Binding-site contacts:
Ligand atom C4 contacts residue ASN205 of chain 2.D at 4.3 Å.
Ligand atom O6 contacts residue SER207 of chain 2.D at 3.3 Å (h-bond).
Ligand atom C2 contacts residue ASN205 of chain 2.D at 2.5 Å.
Ligand atom C8 contacts residue ASN205 of chain 2.D at 4.3 Å.
Ligand atom O6 contacts residue GLU51 of chain 2.D at 2.8 Å (salt-bridge).
Ligand atom N2 contacts residue ASN205 of chain 2.D at 2.7 Å (h-bond).
Ligand atom O6 contacts residue VAL53 of chain 2.D at 4.1 Å.
Ligand atom O7 contacts residue ASN193 of chain 2.D at 4.4 Å.
Ligand atom O7 contacts residue VAL53 of chain 2.D at 4.5 Å.
Ligand atom C3 contacts residue ASN205 of chain 2.D at 3.7 Å.
Ligand atom C7 contacts residue GLU51 of chain 2.D at 4.5 Å.
Ligand atom O6 contacts residue ASN193 of chain 2.D at 3.5 Å (h-bond).
Ligand atom C6 contacts residue GLU51 of chain 2.D at 3.8 Å.
Ligand atom C7 contacts residue ASN205 of chain 2.D at 3.3 Å.
Ligand atom C6 contacts residue ASN193 of chain 2.D at 3.8 Å.
Ligand atom C8 contacts residue GLU51 of chain 2.D at 3.4 Å.
Ligand atom O5 contacts residue ASN193 of chain 2.D at 3.8 Å.
Ligand atom O7 contacts residue ASN205 of chain 2.D at 3.6 Å (h-bond).
Ligand atom O5 contacts residue ASN205 of chain 2.D at 2.5 Å (h-bond).
Ligand atom C8 contacts residue VAL53 of chain 2.D at 4.1 Å (hydrophobic).
Ligand atom C1 contacts residue ASN205 of chain 2.D at 1.4 Å.
Ligand atom C5 contacts residue ASN205 of chain 2.D at 3.7 Å.

Sequence of chain 2.D:
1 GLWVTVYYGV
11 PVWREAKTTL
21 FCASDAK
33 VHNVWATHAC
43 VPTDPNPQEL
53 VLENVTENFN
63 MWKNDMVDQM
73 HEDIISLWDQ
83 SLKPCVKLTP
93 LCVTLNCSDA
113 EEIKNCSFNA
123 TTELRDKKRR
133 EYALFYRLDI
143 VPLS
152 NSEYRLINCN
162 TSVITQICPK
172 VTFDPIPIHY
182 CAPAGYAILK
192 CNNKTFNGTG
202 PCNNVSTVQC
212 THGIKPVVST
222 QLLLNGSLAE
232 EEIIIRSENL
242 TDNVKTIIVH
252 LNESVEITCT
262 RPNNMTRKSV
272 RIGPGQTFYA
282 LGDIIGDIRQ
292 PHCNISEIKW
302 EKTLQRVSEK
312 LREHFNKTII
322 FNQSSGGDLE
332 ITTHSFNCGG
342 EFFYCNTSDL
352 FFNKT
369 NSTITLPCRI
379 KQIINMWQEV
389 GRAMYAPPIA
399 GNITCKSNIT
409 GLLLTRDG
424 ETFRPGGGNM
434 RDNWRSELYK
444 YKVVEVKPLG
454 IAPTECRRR

This small molecule binds to this protein.
Small molecule (SMILES): CC(=O)N[C@H]1[C@H](O[C@H]2[C@H](O)[C@@H](NC(C)=O)CO[C@@H]2CO)O[C@H](CO)[C@@H](O)[C@@H]1O